The small molecule below binds the protein below.
Small molecule (SMILES): Nc1nc2c(ncn2[C@@H]2O[C@H](CO[P](=O)(O)O[P](=O)(O)CP(=O)(O)O)[C@@H](O)[C@H]2O)c(=O)[nH]1

Binding-site contacts:
Ligand atom N9 contacts residue LYS150 of chain 1.E at 3.6 Å.
Ligand atom O6 contacts residue SER184 of chain 1.E at 3.4 Å (h-bond).
Ligand atom O6 contacts residue LEU186 of chain 1.E at 3.2 Å (h-bond).
Ligand atom N1 contacts residue ASP152 of chain 1.E at 2.9 Å (salt-bridge).
Ligand atom O1G contacts residue GLY96 of chain 1.E at 3.1 Å (h-bond).
Ligand atom PG contacts residue LYS22 of chain 1.E at 3.1 Å.
Ligand atom O4' contacts residue LYS150 of chain 1.E at 3.6 Å.
Ligand atom N3 contacts residue LEU186 of chain 1.E at 3.6 Å.
Ligand atom O1A contacts residue THR23 of chain 1.E at 3.4 Å (h-bond).
Ligand atom O2B contacts residue LYS22 of chain 1.E at 3.5 Å (salt-bridge).
Ligand atom N2 contacts residue ASP152 of chain 1.E at 2.9 Å (salt-bridge).
Ligand atom N2 contacts residue VAL153 of chain 1.E at 3.3 Å.
Ligand atom O3A contacts residue GLY21 of chain 1.E at 3.0 Å (h-bond).
Ligand atom PA contacts residue THR24 of chain 1.E at 3.6 Å.
Ligand atom C5 contacts residue LEU186 of chain 1.E at 3.5 Å (hydrophobic).
Ligand atom O3G contacts residue VAL18 of chain 1.E at 3.6 Å.
Ligand atom O1B contacts residue GLY21 of chain 1.E at 3.3 Å (h-bond).
Ligand atom O6 contacts residue LYS150 of chain 1.E at 3.4 Å (salt-bridge).
Ligand atom O1A contacts residue GLY21 of chain 1.E at 3.4 Å.
Ligand atom O1G contacts residue LYS22 of chain 1.E at 2.4 Å (salt-bridge).
Ligand atom O5' contacts residue THR24 of chain 1.E at 3.7 Å.
Ligand atom C6 contacts residue LEU186 of chain 1.E at 3.5 Å (hydrophobic).
Ligand atom O1G contacts residue VAL18 of chain 1.E at 3.2 Å.
Ligand atom PB contacts residue LYS22 of chain 1.E at 3.4 Å.
Ligand atom C5 contacts residue LYS150 of chain 1.E at 3.5 Å.
Ligand atom O3A contacts residue LYS22 of chain 1.E at 3.5 Å (salt-bridge).
Ligand atom O1B contacts residue LYS22 of chain 1.E at 2.7 Å (salt-bridge).
Ligand atom C3B contacts residue ASP19 of chain 1.E at 3.2 Å.
Ligand atom O6 contacts residue ALA185 of chain 1.E at 2.8 Å (h-bond).
Ligand atom O1A contacts residue THR24 of chain 1.E at 2.6 Å (h-bond).
Ligand atom O1B contacts residue HIS20 of chain 1.E at 3.6 Å.
Ligand atom C6 contacts residue LYS150 of chain 1.E at 3.5 Å.
Ligand atom O2G contacts residue LYS22 of chain 1.E at 3.0 Å (salt-bridge).
Ligand atom N7 contacts residue ASN149 of chain 1.E at 3.2 Å (h-bond).
Ligand atom N1 contacts residue LYS150 of chain 1.E at 3.6 Å.
Ligand atom O2B contacts residue THR23 of chain 1.E at 2.8 Å (h-bond).
Ligand atom O6 contacts residue ASN149 of chain 1.E at 3.1 Å (h-bond).
Ligand atom O2G contacts residue THR46 of chain 1.E at 3.3 Å.
Ligand atom O1G contacts residue ASP19 of chain 1.E at 3.5 Å (salt-bridge).
Ligand atom O3G contacts residue MET45 of chain 1.E at 3.1 Å.

Sequence of chain 1.E:
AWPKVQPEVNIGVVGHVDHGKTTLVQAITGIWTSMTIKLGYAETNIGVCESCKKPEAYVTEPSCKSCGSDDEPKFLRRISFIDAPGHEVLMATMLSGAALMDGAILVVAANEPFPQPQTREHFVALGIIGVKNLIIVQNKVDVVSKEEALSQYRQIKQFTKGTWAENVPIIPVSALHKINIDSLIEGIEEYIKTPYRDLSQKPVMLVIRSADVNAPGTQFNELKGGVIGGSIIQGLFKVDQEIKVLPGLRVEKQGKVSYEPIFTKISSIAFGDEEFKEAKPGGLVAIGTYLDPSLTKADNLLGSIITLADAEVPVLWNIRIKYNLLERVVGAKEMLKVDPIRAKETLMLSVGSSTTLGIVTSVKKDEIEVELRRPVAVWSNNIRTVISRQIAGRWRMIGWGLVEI